Sequence of chain 1.A:
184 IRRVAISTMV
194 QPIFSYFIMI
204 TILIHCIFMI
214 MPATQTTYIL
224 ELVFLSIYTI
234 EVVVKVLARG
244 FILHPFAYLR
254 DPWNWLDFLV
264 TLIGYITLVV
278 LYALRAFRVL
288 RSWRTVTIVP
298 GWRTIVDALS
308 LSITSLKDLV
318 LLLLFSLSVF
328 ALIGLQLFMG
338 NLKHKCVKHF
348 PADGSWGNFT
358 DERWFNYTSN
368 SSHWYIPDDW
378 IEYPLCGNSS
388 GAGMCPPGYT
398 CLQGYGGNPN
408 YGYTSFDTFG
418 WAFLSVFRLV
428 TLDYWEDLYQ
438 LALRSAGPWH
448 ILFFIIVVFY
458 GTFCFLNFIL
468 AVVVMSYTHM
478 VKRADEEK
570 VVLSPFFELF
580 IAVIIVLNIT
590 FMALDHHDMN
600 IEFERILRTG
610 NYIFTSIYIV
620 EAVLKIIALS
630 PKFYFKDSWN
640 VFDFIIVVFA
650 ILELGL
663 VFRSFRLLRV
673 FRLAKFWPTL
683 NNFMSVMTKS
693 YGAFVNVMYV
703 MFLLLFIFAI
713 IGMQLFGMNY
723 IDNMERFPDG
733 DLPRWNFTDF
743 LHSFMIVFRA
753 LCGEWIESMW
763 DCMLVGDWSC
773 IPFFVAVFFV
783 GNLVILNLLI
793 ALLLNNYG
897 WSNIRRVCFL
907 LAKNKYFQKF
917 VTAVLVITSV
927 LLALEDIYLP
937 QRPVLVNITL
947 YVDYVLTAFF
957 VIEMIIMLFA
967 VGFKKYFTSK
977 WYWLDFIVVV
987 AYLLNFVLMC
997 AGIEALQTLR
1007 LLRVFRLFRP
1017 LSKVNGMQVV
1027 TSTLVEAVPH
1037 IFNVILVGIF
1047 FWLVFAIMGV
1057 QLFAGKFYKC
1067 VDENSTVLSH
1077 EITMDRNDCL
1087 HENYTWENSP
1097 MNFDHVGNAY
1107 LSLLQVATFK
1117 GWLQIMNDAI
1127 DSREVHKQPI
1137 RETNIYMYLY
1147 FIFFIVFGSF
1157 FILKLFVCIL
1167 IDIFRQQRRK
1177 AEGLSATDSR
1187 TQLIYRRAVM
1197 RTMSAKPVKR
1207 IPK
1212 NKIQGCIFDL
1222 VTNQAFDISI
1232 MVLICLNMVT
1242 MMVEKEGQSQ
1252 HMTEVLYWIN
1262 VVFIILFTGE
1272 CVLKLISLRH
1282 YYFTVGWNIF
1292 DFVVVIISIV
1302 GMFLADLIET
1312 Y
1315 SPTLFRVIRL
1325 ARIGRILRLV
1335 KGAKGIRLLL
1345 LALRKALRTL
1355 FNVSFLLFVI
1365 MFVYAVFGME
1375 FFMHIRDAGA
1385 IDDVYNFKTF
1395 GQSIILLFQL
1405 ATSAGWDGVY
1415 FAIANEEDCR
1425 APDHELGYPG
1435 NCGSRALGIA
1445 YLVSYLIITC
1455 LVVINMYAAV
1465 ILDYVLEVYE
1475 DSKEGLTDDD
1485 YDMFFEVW

The small molecule below binds the protein below.
Small molecule (SMILES): CN(C)[C@H]1C[C@@H](c2cccc(C(F)(F)F)c2)CC[C@@H]1Nc1cc(F)c(S(=O)(=O)Nc2ccncn2)cc1Cl

Binding-site contacts:
Ligand atom O02 contacts residue ARG1329 of chain 1.A at 3.8 Å.
Ligand atom C10 contacts residue VAL1262 of chain 1.A at 3.8 Å (hydrophobic).
Ligand atom C01 contacts residue TYR1258 of chain 1.A at 3.4 Å (hydrophobic).
Ligand atom F01 contacts residue ASN1261 of chain 1.A at 3.1 Å.
Ligand atom N04 contacts residue ARG1326 of chain 1.A at 3.8 Å.
Ligand atom N05 contacts residue MET1303 of chain 1.A at 3.6 Å (h-bond).
Ligand atom C06 contacts residue ASP1307 of chain 1.A at 3.5 Å.
Ligand atom C04 contacts residue ASP1307 of chain 1.A at 3.9 Å.
Ligand atom C09 contacts residue ASP1307 of chain 1.A at 4.0 Å.
Ligand atom N03 contacts residue ARG1329 of chain 1.A at 3.3 Å (salt-bridge).
Ligand atom C07 contacts residue ASP1307 of chain 1.A at 3.2 Å.
Ligand atom CL01 contacts residue ASP1307 of chain 1.A at 3.4 Å.
Ligand atom N04 contacts residue ARG1329 of chain 1.A at 3.1 Å (salt-bridge).
Ligand atom F01 contacts residue TYR1258 of chain 1.A at 3.8 Å.
Ligand atom N05 contacts residue ALA1325 of chain 1.A at 3.2 Å.
Ligand atom C16 contacts residue ARG1329 of chain 1.A at 3.9 Å.
Ligand atom O01 contacts residue ARG1323 of chain 1.A at 2.8 Å.
Ligand atom C16 contacts residue ARG1326 of chain 1.A at 3.7 Å.
Ligand atom F02 contacts residue VAL1262 of chain 1.A at 3.0 Å.
Ligand atom C01 contacts residue GLU1255 of chain 1.A at 4.0 Å.
Ligand atom C17 contacts residue GLY1302 of chain 1.A at 3.4 Å.
Ligand atom C03 contacts residue ASP1307 of chain 1.A at 3.3 Å.
Ligand atom N05 contacts residue GLY1302 of chain 1.A at 3.5 Å.
Ligand atom C15 contacts residue ARG1326 of chain 1.A at 3.9 Å.
Ligand atom C16 contacts residue SER1299 of chain 1.A at 3.8 Å.
Ligand atom C15 contacts residue ARG1329 of chain 1.A at 4.0 Å.
Ligand atom O02 contacts residue ASN1261 of chain 1.A at 3.4 Å.
Ligand atom C16 contacts residue ALA1325 of chain 1.A at 3.7 Å (hydrophobic).
Ligand atom CL01 contacts residue ALA1306 of chain 1.A at 3.5 Å.
Ligand atom F02 contacts residue MET1303 of chain 1.A at 3.8 Å.
Ligand atom C05 contacts residue ASP1307 of chain 1.A at 3.2 Å.
Ligand atom C17 contacts residue MET1303 of chain 1.A at 3.6 Å (hydrophobic).
Ligand atom C06 contacts residue MET1303 of chain 1.A at 3.8 Å (hydrophobic).
Ligand atom C07 contacts residue MET1303 of chain 1.A at 3.4 Å (hydrophobic).
Ligand atom C08 contacts residue ASP1307 of chain 1.A at 3.5 Å.
Ligand atom C20 contacts residue MET1303 of chain 1.A at 3.9 Å (hydrophobic).
Ligand atom F02 contacts residue ILE1266 of chain 1.A at 3.8 Å.
Ligand atom C02 contacts residue GLU1255 of chain 1.A at 3.8 Å.
Ligand atom N02 contacts residue ASP1307 of chain 1.A at 3.0 Å (salt-bridge).
Ligand atom C10 contacts residue TYR1258 of chain 1.A at 3.9 Å (hydrophobic).